Sequence of chain 1.A:
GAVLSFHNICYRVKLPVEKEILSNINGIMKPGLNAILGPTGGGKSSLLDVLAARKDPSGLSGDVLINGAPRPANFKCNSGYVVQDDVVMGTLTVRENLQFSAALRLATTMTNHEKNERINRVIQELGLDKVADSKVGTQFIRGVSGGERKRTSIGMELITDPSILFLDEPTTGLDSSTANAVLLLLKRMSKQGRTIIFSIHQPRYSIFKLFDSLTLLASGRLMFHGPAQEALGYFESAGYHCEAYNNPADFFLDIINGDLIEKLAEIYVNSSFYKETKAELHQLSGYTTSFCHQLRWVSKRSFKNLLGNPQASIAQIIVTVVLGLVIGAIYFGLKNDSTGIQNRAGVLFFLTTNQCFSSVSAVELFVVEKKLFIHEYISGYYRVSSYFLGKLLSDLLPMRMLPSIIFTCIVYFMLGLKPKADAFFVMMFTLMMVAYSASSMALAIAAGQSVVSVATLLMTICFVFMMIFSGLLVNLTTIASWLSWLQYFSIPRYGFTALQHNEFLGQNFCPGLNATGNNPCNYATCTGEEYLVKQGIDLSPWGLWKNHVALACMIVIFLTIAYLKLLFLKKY

This small molecule binds to this protein.
Small molecule (SMILES): CC(C)CCC[C@@H](C)[C@H]1CC[C@H]2[C@@H]3CC=C4C[C@@H](O)CC[C@]4(C)[C@H]3CC[C@]12C

Binding-site contacts:
Ligand atom C15 contacts residue VAL638 of chain 1.A at 4.1 Å (hydrophobic).
Ligand atom C24 contacts residue VAL638 of chain 1.A at 4.4 Å (hydrophobic).
Ligand atom C16 contacts residue VAL638 of chain 1.A at 4.1 Å (hydrophobic).
Ligand atom C25 contacts residue PEE1 of chain 1.J at 4.4 Å.
Ligand atom C10 contacts residue SER467 of chain 1.A at 4.4 Å.
Ligand atom C27 contacts residue ILE637 of chain 1.A at 4.2 Å (hydrophobic).
Ligand atom C26 contacts residue ALA634 of chain 1.A at 3.8 Å (hydrophobic).
Ligand atom C15 contacts residue THR642 of chain 1.A at 3.6 Å.
Ligand atom C18 contacts residue LEU474 of chain 1.A at 4.1 Å (hydrophobic).
Ligand atom C22 contacts residue LEU641 of chain 1.A at 4.2 Å (hydrophobic).
Ligand atom O1 contacts residue TYR645 of chain 1.A at 4.2 Å.
Ligand atom C11 contacts residue PEE1 of chain 1.K at 3.8 Å.
Ligand atom C11 contacts residue LEU471 of chain 1.A at 3.8 Å (hydrophobic).
Ligand atom C1 contacts residue PEE1 of chain 1.K at 3.8 Å.
Ligand atom C19 contacts residue LEU471 of chain 1.A at 3.9 Å (hydrophobic).
Ligand atom C22 contacts residue VAL638 of chain 1.A at 3.9 Å (hydrophobic).
Ligand atom C16 contacts residue LEU641 of chain 1.A at 4.0 Å (hydrophobic).
Ligand atom C18 contacts residue LEU641 of chain 1.A at 4.4 Å (hydrophobic).
Ligand atom C19 contacts residue TYR645 of chain 1.A at 4.2 Å (hydrophobic).
Ligand atom C22 contacts residue ILE637 of chain 1.A at 4.4 Å (hydrophobic).
Ligand atom C21 contacts residue PEE1 of chain 1.K at 3.7 Å.
Ligand atom C19 contacts residue SER467 of chain 1.A at 3.5 Å.
Ligand atom C23 contacts residue ILE637 of chain 1.A at 3.9 Å (hydrophobic).
Ligand atom C18 contacts residue LEU471 of chain 1.A at 3.8 Å (hydrophobic).
Ligand atom C6 contacts residue TYR645 of chain 1.A at 3.9 Å (hydrophobic).
Ligand atom C25 contacts residue ILE637 of chain 1.A at 4.1 Å (hydrophobic).
Ligand atom C2 contacts residue PEE1 of chain 1.K at 4.0 Å.
Ligand atom C5 contacts residue TYR645 of chain 1.A at 4.2 Å (hydrophobic).
Ligand atom C7 contacts residue THR642 of chain 1.A at 4.0 Å.
Ligand atom C12 contacts residue PEE1 of chain 1.K at 3.7 Å.
Ligand atom C12 contacts residue LEU471 of chain 1.A at 4.2 Å (hydrophobic).
Ligand atom C18 contacts residue PHE470 of chain 1.A at 4.0 Å (hydrophobic).
Ligand atom C1 contacts residue SER467 of chain 1.A at 4.1 Å.
Ligand atom C15 contacts residue LEU641 of chain 1.A at 3.9 Å (hydrophobic).
Ligand atom C26 contacts residue PEE1 of chain 1.I at 3.7 Å.
Ligand atom C26 contacts residue PEE1 of chain 1.J at 3.7 Å.
Ligand atom C20 contacts residue LEU641 of chain 1.A at 4.1 Å (hydrophobic).
Ligand atom C2 contacts residue SER467 of chain 1.A at 3.5 Å.
Ligand atom C4 contacts residue TYR645 of chain 1.A at 3.5 Å (hydrophobic).
Ligand atom C27 contacts residue PEE1 of chain 1.J at 3.8 Å.